Sequence of chain 51.D:
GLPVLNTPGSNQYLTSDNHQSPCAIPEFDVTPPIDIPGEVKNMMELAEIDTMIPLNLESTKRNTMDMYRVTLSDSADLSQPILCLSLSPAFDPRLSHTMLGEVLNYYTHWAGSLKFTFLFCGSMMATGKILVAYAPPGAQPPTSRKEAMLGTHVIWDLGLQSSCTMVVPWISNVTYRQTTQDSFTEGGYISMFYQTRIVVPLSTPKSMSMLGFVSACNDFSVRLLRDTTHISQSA

Sequence of chain 51.B:
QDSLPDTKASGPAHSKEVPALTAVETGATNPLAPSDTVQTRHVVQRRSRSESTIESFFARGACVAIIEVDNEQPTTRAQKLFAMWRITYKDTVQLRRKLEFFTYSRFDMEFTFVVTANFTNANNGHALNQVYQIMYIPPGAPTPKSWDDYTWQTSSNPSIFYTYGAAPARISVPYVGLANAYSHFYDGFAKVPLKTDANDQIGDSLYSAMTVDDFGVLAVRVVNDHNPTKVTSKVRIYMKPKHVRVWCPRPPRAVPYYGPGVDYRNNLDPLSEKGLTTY

Sequence of chain 52.D:
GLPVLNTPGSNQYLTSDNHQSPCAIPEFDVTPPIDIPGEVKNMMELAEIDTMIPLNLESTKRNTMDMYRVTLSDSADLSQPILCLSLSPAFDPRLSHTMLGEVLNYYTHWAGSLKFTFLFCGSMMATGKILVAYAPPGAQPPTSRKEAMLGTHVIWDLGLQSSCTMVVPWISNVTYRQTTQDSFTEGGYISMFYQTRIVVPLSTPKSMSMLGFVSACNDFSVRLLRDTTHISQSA

A protein and the small-molecule ligand that binds it are described below.
Small molecule (SMILES): CCOC(=O)c1ccc(OCCCC2CCN(c3ccc(C)nn3)CC2)cc1

Binding-site contacts:
Ligand atom C4 contacts residue ALA24 of chain 51.D at 3.9 Å (hydrophobic).
Ligand atom C25 contacts residue THR109 of chain 51.B at 3.2 Å.
Ligand atom C13 contacts residue PHE236 of chain 51.B at 3.8 Å (hydrophobic).
Ligand atom C1 contacts residue ILE155 of chain 51.B at 3.8 Å (hydrophobic).
Ligand atom C10 contacts residue ILE108 of chain 51.B at 3.5 Å (hydrophobic).
Ligand atom C22 contacts residue PHE236 of chain 51.B at 3.3 Å (hydrophobic).
Ligand atom C19 contacts residue TYR110 of chain 51.B at 3.8 Å (hydrophobic).
Ligand atom O24 contacts residue TYR110 of chain 51.B at 3.3 Å.
Ligand atom C19 contacts residue PHE236 of chain 51.B at 3.6 Å (hydrophobic).
Ligand atom O23 contacts residue TYR110 of chain 51.B at 3.5 Å.
Ligand atom C3 contacts residue TYR157 of chain 51.B at 3.4 Å (hydrophobic).
Ligand atom C1 contacts residue ILE181 of chain 51.B at 3.5 Å (hydrophobic).
Ligand atom O23 contacts residue PHE236 of chain 51.B at 3.3 Å.
Ligand atom C16 contacts residue MET130 of chain 51.B at 3.8 Å (hydrophobic).
Ligand atom C18 contacts residue TYR110 of chain 51.B at 3.8 Å (hydrophobic).
Ligand atom C11 contacts residue PHE132 of chain 51.B at 3.5 Å (hydrophobic).
Ligand atom C4 contacts residue TYR157 of chain 51.B at 3.5 Å (hydrophobic).
Ligand atom C3 contacts residue ALA24 of chain 51.D at 3.6 Å (hydrophobic).
Ligand atom C10 contacts residue PHE132 of chain 51.B at 3.7 Å (hydrophobic).
Ligand atom C8 contacts residue VAL194 of chain 51.B at 3.8 Å (hydrophobic).
Ligand atom C3 contacts residue PRO179 of chain 51.B at 3.6 Å (hydrophobic).
Ligand atom C9 contacts residue VAL194 of chain 51.B at 3.8 Å (hydrophobic).
Ligand atom N4 contacts residue LEU239 of chain 51.B at 3.6 Å.
Ligand atom C17 contacts residue MET130 of chain 51.B at 3.7 Å (hydrophobic).
Ligand atom C7 contacts residue TYR157 of chain 51.B at 3.5 Å (hydrophobic).
Ligand atom C21 contacts residue TYR203 of chain 51.B at 3.7 Å (hydrophobic).
Ligand atom N4 contacts residue ILE192 of chain 51.B at 3.6 Å.
Ligand atom C20 contacts residue PHE236 of chain 51.B at 3.4 Å (hydrophobic).
Ligand atom N6 contacts residue VAL194 of chain 51.B at 3.6 Å.
Ligand atom O24 contacts residue PHE236 of chain 51.B at 3.9 Å.
Ligand atom C7 contacts residue VAL194 of chain 51.B at 3.6 Å (hydrophobic).
Ligand atom O15 contacts residue MET130 of chain 51.B at 3.8 Å.
Ligand atom C22 contacts residue TYR110 of chain 51.B at 3.3 Å (hydrophobic).
Ligand atom C7 contacts residue ILE25 of chain 51.D at 3.8 Å (hydrophobic).
Ligand atom O24 contacts residue THR109 of chain 51.B at 3.6 Å.
Ligand atom C8 contacts residue TYR157 of chain 51.B at 3.4 Å (hydrophobic).
Ligand atom N3 contacts residue ILE192 of chain 51.B at 3.7 Å.
Ligand atom C12 contacts residue PHE236 of chain 51.B at 3.7 Å (hydrophobic).
Ligand atom N3 contacts residue LEU239 of chain 51.B at 3.8 Å.
Ligand atom C13 contacts residue ILE108 of chain 51.B at 3.6 Å (hydrophobic).